A small-molecule ligand and the protein it binds are described below.
Small molecule (SMILES): Cc1onc(O)c1C[C@H](N)C(=O)O

Sequence of chain 1.B:
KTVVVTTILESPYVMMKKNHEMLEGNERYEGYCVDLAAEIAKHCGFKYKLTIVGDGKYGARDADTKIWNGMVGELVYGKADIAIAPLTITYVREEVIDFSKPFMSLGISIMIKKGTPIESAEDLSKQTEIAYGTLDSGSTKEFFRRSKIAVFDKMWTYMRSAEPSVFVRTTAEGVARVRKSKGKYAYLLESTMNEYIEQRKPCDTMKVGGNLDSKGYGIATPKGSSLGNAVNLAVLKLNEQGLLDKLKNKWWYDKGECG

Binding-site contacts:
Ligand atom OT1 contacts residue SER142 of chain 1.B at 2.9 Å (h-bond).
Ligand atom OE1 contacts residue THR143 of chain 1.B at 3.0 Å (h-bond).
Ligand atom N contacts residue PRO89 of chain 1.B at 2.8 Å (h-bond).
Ligand atom OE2 contacts residue MET196 of chain 1.B at 4.0 Å.
Ligand atom CD1 contacts residue THR143 of chain 1.B at 3.9 Å.
Ligand atom CA contacts residue SER142 of chain 1.B at 3.5 Å.
Ligand atom CD2 contacts residue GLU193 of chain 1.B at 3.2 Å.
Ligand atom CB contacts residue LEU138 of chain 1.B at 3.9 Å (hydrophobic).
Ligand atom OT2 contacts residue TYR61 of chain 1.B at 3.5 Å.
Ligand atom CE2 contacts residue TYR220 of chain 1.B at 3.9 Å (hydrophobic).
Ligand atom OT2 contacts residue PRO89 of chain 1.B at 3.8 Å.
Ligand atom C contacts residue ARG96 of chain 1.B at 3.6 Å.
Ligand atom OE2 contacts residue GLU193 of chain 1.B at 3.5 Å (salt-bridge).
Ligand atom NE1 contacts residue GLU193 of chain 1.B at 3.1 Å (salt-bridge).
Ligand atom OT2 contacts residue LEU90 of chain 1.B at 3.6 Å.
Ligand atom OE1 contacts residue LEU138 of chain 1.B at 3.9 Å.
Ligand atom CA contacts residue PRO89 of chain 1.B at 4.0 Å (hydrophobic).
Ligand atom CA contacts residue GLU193 of chain 1.B at 3.5 Å.
Ligand atom CE2 contacts residue GLU193 of chain 1.B at 3.7 Å.
Ligand atom OT1 contacts residue ARG96 of chain 1.B at 3.1 Å (salt-bridge).
Ligand atom CB contacts residue TYR61 of chain 1.B at 3.7 Å (hydrophobic).
Ligand atom CD1 contacts residue GLU193 of chain 1.B at 3.7 Å.
Ligand atom OT1 contacts residue GLY141 of chain 1.B at 3.2 Å.
Ligand atom CE2 contacts residue TYR61 of chain 1.B at 3.2 Å (hydrophobic).
Ligand atom C contacts residue TYR61 of chain 1.B at 3.7 Å (hydrophobic).
Ligand atom N contacts residue THR91 of chain 1.B at 2.8 Å (h-bond).
Ligand atom CE2 contacts residue PRO89 of chain 1.B at 4.0 Å (hydrophobic).
Ligand atom OT2 contacts residue ARG96 of chain 1.B at 2.9 Å (salt-bridge).
Ligand atom OT2 contacts residue SER142 of chain 1.B at 3.8 Å.
Ligand atom CA contacts residue THR91 of chain 1.B at 3.4 Å.
Ligand atom OT2 contacts residue THR91 of chain 1.B at 2.9 Å (h-bond).
Ligand atom CE2 contacts residue MET196 of chain 1.B at 3.5 Å (hydrophobic).
Ligand atom N contacts residue GLU193 of chain 1.B at 2.7 Å (salt-bridge).
Ligand atom C contacts residue THR91 of chain 1.B at 3.7 Å.
Ligand atom NE1 contacts residue LEU192 of chain 1.B at 3.8 Å.
Ligand atom C contacts residue SER142 of chain 1.B at 3.3 Å.
Ligand atom CG contacts residue GLU193 of chain 1.B at 3.4 Å.
Ligand atom N contacts residue TYR220 of chain 1.B at 3.5 Å.
Ligand atom CB contacts residue GLU193 of chain 1.B at 4.0 Å.
Ligand atom OT1 contacts residue TYR61 of chain 1.B at 3.6 Å.